Sequence of chain 1.A:
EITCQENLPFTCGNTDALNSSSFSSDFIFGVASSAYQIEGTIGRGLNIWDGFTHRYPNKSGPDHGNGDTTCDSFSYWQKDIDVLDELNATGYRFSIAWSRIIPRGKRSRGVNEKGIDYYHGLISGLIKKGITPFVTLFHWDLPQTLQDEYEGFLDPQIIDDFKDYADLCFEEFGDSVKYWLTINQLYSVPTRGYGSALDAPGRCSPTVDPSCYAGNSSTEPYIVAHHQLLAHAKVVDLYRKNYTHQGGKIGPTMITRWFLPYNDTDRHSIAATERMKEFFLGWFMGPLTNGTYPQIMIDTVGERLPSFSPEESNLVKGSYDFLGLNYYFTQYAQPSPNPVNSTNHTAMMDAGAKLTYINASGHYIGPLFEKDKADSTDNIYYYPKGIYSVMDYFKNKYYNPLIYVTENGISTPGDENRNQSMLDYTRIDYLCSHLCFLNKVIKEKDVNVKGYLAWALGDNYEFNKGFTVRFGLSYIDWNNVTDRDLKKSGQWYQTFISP

Binding-site contacts:
Ligand atom O6 contacts residue HIS363 of chain 1.A at 4.0 Å.
Ligand atom O7 contacts residue ASP264 of chain 1.A at 2.9 Å (salt-bridge).
Ligand atom C3 contacts residue ASN359 of chain 1.A at 3.8 Å.
Ligand atom N2 contacts residue SER361 of chain 1.A at 3.0 Å (h-bond).
Ligand atom O7 contacts residue ASN263 of chain 1.A at 3.5 Å.
Ligand atom O7 contacts residue PRO261 of chain 1.A at 4.4 Å.
Ligand atom C8 contacts residue ASN263 of chain 1.A at 3.5 Å.
Ligand atom O5 contacts residue TYR332 of chain 1.A at 4.2 Å.
Ligand atom C7 contacts residue ASN263 of chain 1.A at 4.0 Å.
Ligand atom O5 contacts residue HIS363 of chain 1.A at 3.6 Å.
Ligand atom C8 contacts residue ASP264 of chain 1.A at 4.2 Å.
Ligand atom C2 contacts residue SER361 of chain 1.A at 3.6 Å.
Ligand atom C7 contacts residue ASP264 of chain 1.A at 3.8 Å.
Ligand atom C1 contacts residue HIS363 of chain 1.A at 3.8 Å.
Ligand atom C5 contacts residue ASN359 of chain 1.A at 3.6 Å.
Ligand atom C1 contacts residue SER361 of chain 1.A at 3.5 Å.
Ligand atom C7 contacts residue ASN359 of chain 1.A at 3.5 Å.
Ligand atom C5 contacts residue HIS363 of chain 1.A at 3.9 Å.
Ligand atom C2 contacts residue ASN359 of chain 1.A at 2.5 Å.
Ligand atom C1 contacts residue ASN359 of chain 1.A at 1.5 Å.
Ligand atom C3 contacts residue SER361 of chain 1.A at 3.8 Å.
Ligand atom O7 contacts residue TYR262 of chain 1.A at 3.7 Å.
Ligand atom C7 contacts residue SER361 of chain 1.A at 4.1 Å.
Ligand atom C8 contacts residue TYR262 of chain 1.A at 4.0 Å (hydrophobic).
Ligand atom C4 contacts residue ASN359 of chain 1.A at 4.2 Å.
Ligand atom C8 contacts residue ALA360 of chain 1.A at 4.0 Å (hydrophobic).
Ligand atom O7 contacts residue ASN359 of chain 1.A at 3.8 Å.
Ligand atom C8 contacts residue SER361 of chain 1.A at 4.1 Å.
Ligand atom O3 contacts residue ASP264 of chain 1.A at 4.3 Å.
Ligand atom O5 contacts residue ASN359 of chain 1.A at 2.3 Å (h-bond).
Ligand atom N2 contacts residue ASN359 of chain 1.A at 2.9 Å (h-bond).
Ligand atom C6 contacts residue HIS363 of chain 1.A at 3.5 Å.
Ligand atom C7 contacts residue TYR262 of chain 1.A at 3.9 Å (hydrophobic).

The protein below binds the small molecule below.
Small molecule (SMILES): CC(=O)N[C@H]1[C@H](O[C@H]2[C@H](O)[C@@H](NC(C)=O)CO[C@@H]2CO)O[C@H](CO)[C@@H](O)[C@@H]1O